The small molecule below binds the protein below.
Small molecule (SMILES): NCC(=O)O

Binding-site contacts:
Ligand atom O contacts residue GLN77 of chain 1.A at 4.3 Å.
Ligand atom N contacts residue PHE72 of chain 1.A at 4.1 Å.
Ligand atom OXT contacts residue PHE81 of chain 1.A at 4.4 Å.
Ligand atom C contacts residue TYR70 of chain 1.A at 4.3 Å (hydrophobic).
Ligand atom CA contacts residue GLN77 of chain 1.A at 4.2 Å.
Ligand atom N contacts residue TYR70 of chain 1.A at 2.8 Å (h-bond).
Ligand atom CA contacts residue TYR70 of chain 1.A at 3.9 Å (hydrophobic).
Ligand atom C contacts residue GLN77 of chain 1.A at 3.8 Å.
Ligand atom OXT contacts residue GLN77 of chain 1.A at 3.6 Å (h-bond).
Ligand atom O contacts residue PHE72 of chain 1.A at 3.6 Å.
Ligand atom N contacts residue GLN77 of chain 1.A at 4.3 Å.
Ligand atom O contacts residue TYR70 of chain 1.A at 3.8 Å.
Ligand atom C contacts residue PHE81 of chain 1.A at 4.4 Å (hydrophobic).
Ligand atom O contacts residue PHE81 of chain 1.A at 3.5 Å.
Ligand atom N contacts residue GLN71 of chain 1.A at 3.1 Å (h-bond).

Sequence of chain 1.A:
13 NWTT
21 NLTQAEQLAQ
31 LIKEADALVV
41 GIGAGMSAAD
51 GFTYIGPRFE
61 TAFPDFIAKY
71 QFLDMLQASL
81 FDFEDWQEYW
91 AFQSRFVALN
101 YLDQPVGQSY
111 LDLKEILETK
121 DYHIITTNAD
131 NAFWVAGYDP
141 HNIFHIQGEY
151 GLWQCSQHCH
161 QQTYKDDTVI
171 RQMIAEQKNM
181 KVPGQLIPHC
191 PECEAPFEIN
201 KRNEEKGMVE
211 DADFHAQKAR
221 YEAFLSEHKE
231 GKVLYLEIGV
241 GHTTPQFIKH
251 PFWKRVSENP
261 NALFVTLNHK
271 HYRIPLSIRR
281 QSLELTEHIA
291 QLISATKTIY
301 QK